A small-molecule ligand and the protein it binds are described below.
Small molecule (SMILES): CC(=O)N[C@@H]1[C@@H](O)[C@H](O)[C@@H](CO)O[C@H]1O

Binding-site contacts:
Ligand atom O5 contacts residue ASN143 of chain 2.B at 2.4 Å (h-bond).
Ligand atom C3 contacts residue ASN143 of chain 2.B at 3.5 Å.
Ligand atom O3 contacts residue ASN143 of chain 2.B at 4.3 Å.
Ligand atom C6 contacts residue ARG142 of chain 2.B at 3.5 Å.
Ligand atom O6 contacts residue ASN143 of chain 2.B at 2.9 Å (h-bond).
Ligand atom C7 contacts residue ASN143 of chain 2.B at 3.4 Å.
Ligand atom C5 contacts residue ARG142 of chain 2.B at 4.3 Å.
Ligand atom O6 contacts residue ARG142 of chain 2.B at 4.4 Å.
Ligand atom O3 contacts residue ASN153 of chain 2.B at 2.0 Å (h-bond).
Ligand atom C2 contacts residue ASN153 of chain 2.B at 3.8 Å.
Ligand atom O3 contacts residue GLY154 of chain 2.B at 4.2 Å.
Ligand atom C4 contacts residue ARG142 of chain 2.B at 3.9 Å.
Ligand atom O7 contacts residue ASN153 of chain 2.B at 3.9 Å.
Ligand atom O4 contacts residue ARG142 of chain 2.B at 3.2 Å.
Ligand atom C4 contacts residue ASN153 of chain 2.B at 3.8 Å.
Ligand atom N2 contacts residue ASN143 of chain 2.B at 3.4 Å (h-bond).
Ligand atom C6 contacts residue ASN143 of chain 2.B at 3.0 Å.
Ligand atom O4 contacts residue ASN153 of chain 2.B at 3.9 Å.
Ligand atom O7 contacts residue ASN143 of chain 2.B at 2.6 Å (h-bond).
Ligand atom C1 contacts residue ASN143 of chain 2.B at 1.4 Å.
Ligand atom C7 contacts residue ASN153 of chain 2.B at 4.1 Å.
Ligand atom C2 contacts residue ASN143 of chain 2.B at 2.5 Å.
Ligand atom C5 contacts residue ASN143 of chain 2.B at 3.0 Å.
Ligand atom C4 contacts residue ASN143 of chain 2.B at 3.4 Å.
Ligand atom C3 contacts residue ASN153 of chain 2.B at 3.3 Å.
Ligand atom N2 contacts residue ASN153 of chain 2.B at 4.1 Å.

Sequence of chain 2.B:
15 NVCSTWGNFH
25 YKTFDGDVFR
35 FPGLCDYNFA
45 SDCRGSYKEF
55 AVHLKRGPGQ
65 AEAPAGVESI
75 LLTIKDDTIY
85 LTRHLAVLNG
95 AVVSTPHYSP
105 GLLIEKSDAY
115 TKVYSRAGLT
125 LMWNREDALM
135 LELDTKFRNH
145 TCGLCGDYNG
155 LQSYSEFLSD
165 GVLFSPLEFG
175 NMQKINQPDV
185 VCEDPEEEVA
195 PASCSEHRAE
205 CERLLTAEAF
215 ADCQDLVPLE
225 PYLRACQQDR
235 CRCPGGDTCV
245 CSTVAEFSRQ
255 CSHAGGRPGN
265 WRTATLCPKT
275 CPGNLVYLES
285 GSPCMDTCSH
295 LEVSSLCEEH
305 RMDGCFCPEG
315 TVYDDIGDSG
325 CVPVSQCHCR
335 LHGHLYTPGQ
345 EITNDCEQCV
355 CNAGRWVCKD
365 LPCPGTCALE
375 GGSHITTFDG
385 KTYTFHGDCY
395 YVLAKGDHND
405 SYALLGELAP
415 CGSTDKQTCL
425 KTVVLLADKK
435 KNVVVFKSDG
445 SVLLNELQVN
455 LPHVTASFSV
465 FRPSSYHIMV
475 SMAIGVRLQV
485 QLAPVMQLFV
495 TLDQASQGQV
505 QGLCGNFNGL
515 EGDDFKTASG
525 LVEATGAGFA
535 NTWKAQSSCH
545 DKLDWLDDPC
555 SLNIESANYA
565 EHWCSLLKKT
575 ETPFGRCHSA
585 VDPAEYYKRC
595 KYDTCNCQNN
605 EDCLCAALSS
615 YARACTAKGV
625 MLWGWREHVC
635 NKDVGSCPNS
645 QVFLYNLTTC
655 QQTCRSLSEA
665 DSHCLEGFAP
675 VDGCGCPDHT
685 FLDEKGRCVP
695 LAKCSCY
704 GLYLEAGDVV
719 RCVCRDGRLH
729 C